Binding-site contacts:
Ligand atom O6 contacts residue ASN50 of chain 1.B at 3.9 Å.
Ligand atom C4 contacts residue ASN45 of chain 1.B at 4.2 Å.
Ligand atom O6 contacts residue THR47 of chain 1.B at 2.9 Å (h-bond).
Ligand atom C6 contacts residue THR47 of chain 1.B at 4.1 Å.
Ligand atom O7 contacts residue ASN45 of chain 1.B at 3.5 Å (h-bond).
Ligand atom N2 contacts residue ASN45 of chain 1.B at 3.0 Å (h-bond).
Ligand atom C1 contacts residue ASN50 of chain 1.B at 4.0 Å.
Ligand atom O5 contacts residue THR47 of chain 1.B at 4.2 Å.
Ligand atom C8 contacts residue GLU49 of chain 1.B at 3.9 Å.
Ligand atom C5 contacts residue ASN50 of chain 1.B at 4.2 Å.
Ligand atom C3 contacts residue ASN45 of chain 1.B at 3.8 Å.
Ligand atom C5 contacts residue ASN45 of chain 1.B at 3.6 Å.
Ligand atom C2 contacts residue ASN45 of chain 1.B at 2.4 Å.
Ligand atom C7 contacts residue ASN45 of chain 1.B at 3.5 Å.
Ligand atom C1 contacts residue ASN45 of chain 1.B at 1.4 Å.
Ligand atom O5 contacts residue ASN45 of chain 1.B at 2.2 Å (h-bond).
Ligand atom C8 contacts residue ARG326 of chain 1.B at 3.9 Å.
Ligand atom C6 contacts residue GLU49 of chain 1.B at 4.4 Å.
Ligand atom O6 contacts residue GLU49 of chain 1.B at 3.6 Å.
Ligand atom C6 contacts residue ASN50 of chain 1.B at 3.8 Å.
Ligand atom O5 contacts residue ASN50 of chain 1.B at 3.2 Å (h-bond).
Ligand atom C8 contacts residue ARG53 of chain 1.B at 4.4 Å.

A protein and the small-molecule ligand that binds it are described below.
Small molecule (SMILES): CC(=O)N[C@H]1[C@H](O[C@H]2[C@H](O)[C@@H](NC(C)=O)CO[C@@H]2CO)O[C@H](CO)[C@@H](O)[C@@H]1O

Sequence of chain 1.B:
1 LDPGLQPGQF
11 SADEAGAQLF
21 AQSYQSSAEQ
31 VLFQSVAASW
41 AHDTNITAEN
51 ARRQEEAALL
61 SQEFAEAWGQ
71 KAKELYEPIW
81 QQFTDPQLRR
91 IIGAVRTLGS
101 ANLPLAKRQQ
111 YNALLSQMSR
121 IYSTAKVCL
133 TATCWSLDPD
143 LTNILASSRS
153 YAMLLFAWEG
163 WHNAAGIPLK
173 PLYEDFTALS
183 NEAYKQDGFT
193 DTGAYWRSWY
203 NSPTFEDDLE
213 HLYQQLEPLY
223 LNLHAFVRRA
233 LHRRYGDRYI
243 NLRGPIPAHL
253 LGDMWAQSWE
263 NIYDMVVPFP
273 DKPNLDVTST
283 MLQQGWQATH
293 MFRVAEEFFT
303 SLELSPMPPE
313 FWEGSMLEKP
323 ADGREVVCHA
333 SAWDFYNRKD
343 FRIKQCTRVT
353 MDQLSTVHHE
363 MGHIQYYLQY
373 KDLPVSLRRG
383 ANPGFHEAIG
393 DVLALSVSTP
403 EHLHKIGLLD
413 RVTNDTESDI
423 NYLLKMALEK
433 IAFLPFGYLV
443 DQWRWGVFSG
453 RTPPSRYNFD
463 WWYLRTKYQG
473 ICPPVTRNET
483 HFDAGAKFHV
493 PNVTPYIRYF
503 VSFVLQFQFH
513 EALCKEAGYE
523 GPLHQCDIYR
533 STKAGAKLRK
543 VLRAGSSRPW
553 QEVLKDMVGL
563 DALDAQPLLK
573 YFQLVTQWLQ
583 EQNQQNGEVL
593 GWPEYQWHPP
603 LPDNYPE